Sequence of chain 1.A:
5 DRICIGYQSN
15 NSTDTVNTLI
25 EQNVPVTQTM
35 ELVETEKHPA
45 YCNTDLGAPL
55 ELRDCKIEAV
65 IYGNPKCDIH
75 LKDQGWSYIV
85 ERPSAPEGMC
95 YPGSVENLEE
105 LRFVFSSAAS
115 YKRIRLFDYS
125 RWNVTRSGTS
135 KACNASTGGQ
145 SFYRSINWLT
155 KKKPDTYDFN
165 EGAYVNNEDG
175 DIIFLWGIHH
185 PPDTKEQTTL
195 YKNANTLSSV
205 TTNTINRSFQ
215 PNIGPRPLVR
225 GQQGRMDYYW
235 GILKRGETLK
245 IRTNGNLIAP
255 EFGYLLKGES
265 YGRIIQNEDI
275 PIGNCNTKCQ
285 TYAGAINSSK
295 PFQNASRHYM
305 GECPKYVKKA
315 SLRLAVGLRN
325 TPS

Binding-site contacts:
Ligand atom C2 contacts residue ASN138 of chain 1.A at 2.4 Å.
Ligand atom C6 contacts residue GLY142 of chain 1.A at 4.3 Å.
Ligand atom C6 contacts residue GLY143 of chain 1.A at 4.2 Å.
Ligand atom C4 contacts residue ASN138 of chain 1.A at 4.1 Å.
Ligand atom O7 contacts residue ASN138 of chain 1.A at 3.4 Å (h-bond).
Ligand atom C8 contacts residue ALA136 of chain 1.A at 4.3 Å (hydrophobic).
Ligand atom C2 contacts residue LYS135 of chain 1.A at 3.8 Å.
Ligand atom O5 contacts residue GLY142 of chain 1.A at 4.4 Å.
Ligand atom C1 contacts residue LYS135 of chain 1.A at 3.1 Å.
Ligand atom O7 contacts residue LYS135 of chain 1.A at 3.2 Å.
Ligand atom C8 contacts residue ARG224 of chain 1.A at 3.7 Å.
Ligand atom C7 contacts residue LYS135 of chain 1.A at 3.8 Å.
Ligand atom C6 contacts residue ASN138 of chain 1.A at 4.4 Å.
Ligand atom N2 contacts residue LYS135 of chain 1.A at 3.3 Å (salt-bridge).
Ligand atom O5 contacts residue LYS135 of chain 1.A at 4.3 Å.
Ligand atom O5 contacts residue GLY142 of chain 1.A at 4.1 Å.
Ligand atom C1 contacts residue ASN138 of chain 1.A at 1.4 Å.
Ligand atom C4 contacts residue GLY142 of chain 1.A at 4.0 Å.
Ligand atom C7 contacts residue ASN138 of chain 1.A at 3.5 Å.
Ligand atom C5 contacts residue GLY142 of chain 1.A at 3.4 Å.
Ligand atom C8 contacts residue LYS135 of chain 1.A at 3.7 Å.
Ligand atom C5 contacts residue ASN138 of chain 1.A at 3.5 Å.
Ligand atom N2 contacts residue ASN138 of chain 1.A at 3.0 Å (h-bond).
Ligand atom C6 contacts residue GLY142 of chain 1.A at 3.9 Å.
Ligand atom O5 contacts residue ASN138 of chain 1.A at 2.1 Å (h-bond).
Ligand atom O7 contacts residue LYS70 of chain 1.A at 3.8 Å.
Ligand atom C3 contacts residue ASN138 of chain 1.A at 3.7 Å.

This protein binds this small molecule.
Small molecule (SMILES): CC(=O)N[C@H]1[C@H](O[C@H]2[C@H](O)[C@@H](NC(C)=O)CO[C@@H]2CO[C@@H]2O[C@@H](C)[C@@H](O)[C@@H](O)[C@@H]2O)O[C@H](CO)[C@@H](O)[C@@H]1O